This small molecule binds to this protein.
Small molecule (SMILES): O=C(CCCC[C@@H]1SC[C@@H]2NC(=O)N[C@@H]21)N[C@H]1CCNC1

Sequence of chain 1.C:
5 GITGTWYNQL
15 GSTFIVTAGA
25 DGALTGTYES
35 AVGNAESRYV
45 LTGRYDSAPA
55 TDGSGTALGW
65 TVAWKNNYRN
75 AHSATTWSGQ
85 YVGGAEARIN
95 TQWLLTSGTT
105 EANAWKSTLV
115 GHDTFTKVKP

Binding-site contacts:
Ligand atom N2 contacts residue SER34 of chain 1.A at 3.0 Å (h-bond).
Ligand atom C4 contacts residue LEU99 of chain 1.A at 3.7 Å (hydrophobic).
Ligand atom C9 contacts residue ASP117 of chain 1.A at 3.6 Å.
Ligand atom C14 contacts residue SER77 of chain 1.A at 3.5 Å.
Ligand atom C2 contacts residue TRP68 of chain 1.A at 3.5 Å (hydrophobic).
Ligand atom C5 contacts residue VAL36 of chain 1.A at 3.8 Å (hydrophobic).
Ligand atom S1 contacts residue TRP81 of chain 1.A at 3.7 Å.
Ligand atom C3 contacts residue TRP68 of chain 1.A at 3.7 Å (hydrophobic).
Ligand atom N2 contacts residue VAL36 of chain 1.A at 3.5 Å.
Ligand atom C9 contacts residue SER16 of chain 1.A at 3.7 Å.
Ligand atom O1 contacts residue ASN38 of chain 1.A at 3.0 Å (h-bond).
Ligand atom O1 contacts residue GLY37 of chain 1.A at 3.7 Å.
Ligand atom C9 contacts residue LEU14 of chain 1.A at 3.6 Å (hydrophobic).
Ligand atom C5 contacts residue SER34 of chain 1.A at 3.5 Å.
Ligand atom C12 contacts residue SER101 of chain 1.A at 3.4 Å.
Ligand atom N1 contacts residue ASP117 of chain 1.A at 2.8 Å (salt-bridge).
Ligand atom C10 contacts residue TRP109 of chain 1.C at 3.7 Å (hydrophobic).
Ligand atom O2 contacts residue ASN12 of chain 1.A at 2.9 Å (h-bond).
Ligand atom C2 contacts residue ASN38 of chain 1.A at 3.6 Å.
Ligand atom C9 contacts residue ASN12 of chain 1.A at 3.7 Å.
Ligand atom O2 contacts residue TYR32 of chain 1.A at 2.6 Å (h-bond).
Ligand atom O2 contacts residue SER16 of chain 1.A at 2.7 Å (h-bond).
Ligand atom C8 contacts residue TRP97 of chain 1.A at 3.7 Å (hydrophobic).
Ligand atom N4 contacts residue SER101 of chain 1.A at 3.2 Å (h-bond).
Ligand atom C6 contacts residue TRP109 of chain 1.C at 3.8 Å (hydrophobic).
Ligand atom C1 contacts residue ASN38 of chain 1.A at 3.8 Å.
Ligand atom O2 contacts residue ASP117 of chain 1.A at 3.7 Å.
Ligand atom C14 contacts residue SER101 of chain 1.A at 3.7 Å.
Ligand atom N3 contacts residue SER77 of chain 1.A at 3.0 Å (h-bond).
Ligand atom N1 contacts residue LEU14 of chain 1.A at 3.6 Å.
Ligand atom C8 contacts residue ASP117 of chain 1.A at 3.8 Å.
Ligand atom C4 contacts residue TRP68 of chain 1.A at 3.6 Å (hydrophobic).
Ligand atom C7 contacts residue TRP97 of chain 1.A at 3.4 Å (hydrophobic).
Ligand atom C14 contacts residue ALA75 of chain 1.A at 3.3 Å (hydrophobic).
Ligand atom S1 contacts residue THR79 of chain 1.A at 3.4 Å (h-bond).
Ligand atom C13 contacts residue SER101 of chain 1.A at 3.0 Å.
Ligand atom S1 contacts residue TRP68 of chain 1.A at 3.6 Å.
Ligand atom C10 contacts residue VAL36 of chain 1.A at 3.7 Å (hydrophobic).
Ligand atom C11 contacts residue SER77 of chain 1.A at 3.7 Å.
Ligand atom C9 contacts residue TYR32 of chain 1.A at 3.4 Å (hydrophobic).

Sequence of chain 1.A:
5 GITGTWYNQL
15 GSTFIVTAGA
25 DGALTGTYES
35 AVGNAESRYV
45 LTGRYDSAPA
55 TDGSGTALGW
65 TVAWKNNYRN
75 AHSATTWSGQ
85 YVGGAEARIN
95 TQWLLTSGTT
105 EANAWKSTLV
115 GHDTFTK